The protein below binds the small molecule below.
Small molecule (SMILES): CC(=O)N[C@H]1[C@H](O[C@H]2[C@H](O)[C@@H](NC(C)=O)CO[C@@H]2CO)O[C@H](CO)[C@@H](O)[C@@H]1O

Binding-site contacts:
Ligand atom C7 contacts residue GLN722 of chain 1.A at 4.4 Å.
Ligand atom C8 contacts residue THR723 of chain 1.A at 4.4 Å.
Ligand atom O7 contacts residue GLN722 of chain 1.A at 4.4 Å.
Ligand atom C8 contacts residue GLN722 of chain 1.A at 3.4 Å.
Ligand atom C7 contacts residue ASN733 of chain 1.A at 3.3 Å.
Ligand atom C4 contacts residue ASN733 of chain 1.A at 4.1 Å.
Ligand atom C3 contacts residue ASN733 of chain 1.A at 3.6 Å.
Ligand atom C1 contacts residue SER735 of chain 1.A at 3.6 Å.
Ligand atom O5 contacts residue ASN733 of chain 1.A at 2.4 Å (h-bond).
Ligand atom C5 contacts residue SER735 of chain 1.A at 3.2 Å.
Ligand atom N2 contacts residue ASN733 of chain 1.A at 2.8 Å (h-bond).
Ligand atom C2 contacts residue ASN733 of chain 1.A at 2.3 Å.
Ligand atom C8 contacts residue LEU773 of chain 1.A at 4.0 Å (hydrophobic).
Ligand atom C6 contacts residue SER735 of chain 1.A at 3.4 Å.
Ligand atom O6 contacts residue SER735 of chain 1.A at 4.2 Å.
Ligand atom C8 contacts residue LEU721 of chain 1.A at 4.1 Å (hydrophobic).
Ligand atom C1 contacts residue ASN733 of chain 1.A at 1.4 Å.
Ligand atom O5 contacts residue SER735 of chain 1.A at 3.0 Å (h-bond).
Ligand atom C8 contacts residue ASN733 of chain 1.A at 4.4 Å.
Ligand atom O7 contacts residue ASN733 of chain 1.A at 3.5 Å (h-bond).
Ligand atom C5 contacts residue ASN733 of chain 1.A at 3.7 Å.

Sequence of chain 1.A:
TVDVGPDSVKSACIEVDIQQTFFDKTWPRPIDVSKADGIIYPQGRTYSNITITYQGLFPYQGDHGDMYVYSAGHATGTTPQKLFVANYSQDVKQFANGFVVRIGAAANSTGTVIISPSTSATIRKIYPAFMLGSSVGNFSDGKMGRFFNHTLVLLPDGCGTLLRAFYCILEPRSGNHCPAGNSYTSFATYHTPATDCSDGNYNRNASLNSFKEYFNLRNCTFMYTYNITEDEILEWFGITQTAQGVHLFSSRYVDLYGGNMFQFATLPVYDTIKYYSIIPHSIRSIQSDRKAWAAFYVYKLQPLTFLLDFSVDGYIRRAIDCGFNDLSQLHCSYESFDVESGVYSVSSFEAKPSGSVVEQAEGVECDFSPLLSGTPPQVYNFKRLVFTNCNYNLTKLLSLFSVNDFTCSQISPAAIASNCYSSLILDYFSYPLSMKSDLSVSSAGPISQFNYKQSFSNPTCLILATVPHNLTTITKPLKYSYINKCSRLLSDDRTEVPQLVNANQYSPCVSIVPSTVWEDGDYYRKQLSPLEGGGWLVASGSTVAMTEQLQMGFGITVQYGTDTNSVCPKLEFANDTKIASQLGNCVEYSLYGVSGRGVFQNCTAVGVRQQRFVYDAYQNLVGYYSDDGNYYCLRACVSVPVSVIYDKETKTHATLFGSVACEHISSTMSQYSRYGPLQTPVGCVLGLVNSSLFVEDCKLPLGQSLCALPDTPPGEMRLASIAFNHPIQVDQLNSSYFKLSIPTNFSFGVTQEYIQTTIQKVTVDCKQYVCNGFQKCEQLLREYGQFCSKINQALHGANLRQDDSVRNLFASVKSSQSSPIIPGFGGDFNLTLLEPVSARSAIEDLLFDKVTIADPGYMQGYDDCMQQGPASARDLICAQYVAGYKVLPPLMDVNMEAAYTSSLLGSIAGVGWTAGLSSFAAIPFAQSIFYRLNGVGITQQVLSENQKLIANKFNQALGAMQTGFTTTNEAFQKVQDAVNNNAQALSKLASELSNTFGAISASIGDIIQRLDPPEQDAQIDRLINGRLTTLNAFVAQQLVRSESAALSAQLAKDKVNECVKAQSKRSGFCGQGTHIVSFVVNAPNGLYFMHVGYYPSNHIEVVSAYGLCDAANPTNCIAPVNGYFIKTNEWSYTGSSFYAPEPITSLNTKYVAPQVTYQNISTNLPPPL